Binding-site contacts:
Ligand atom P contacts residue GLY66 of chain 1.A at 3.7 Å.
Ligand atom OP1 contacts residue THR67 of chain 1.A at 3.6 Å.
Ligand atom OP2 contacts residue LYS68 of chain 1.A at 3.1 Å (salt-bridge).
Ligand atom OP2 contacts residue LYS35 of chain 1.A at 3.5 Å (salt-bridge).
Ligand atom OP3 contacts residue LYS35 of chain 1.A at 2.5 Å (salt-bridge).
Ligand atom N3 contacts residue ALA38 of chain 1.A at 3.7 Å.
Ligand atom N1 contacts residue HIS34 of chain 1.A at 4.0 Å.
Ligand atom C3' contacts residue GLY66 of chain 1.A at 3.8 Å.
Ligand atom O3' contacts residue LYS68 of chain 1.A at 3.9 Å.
Ligand atom P contacts residue ILE69 of chain 1.A at 4.0 Å.
Ligand atom P contacts residue NA1 of chain 1.I at 3.7 Å.
Ligand atom O6 contacts residue HIS34 of chain 1.A at 3.9 Å.
Ligand atom OP1 contacts residue GLY64 of chain 1.A at 2.8 Å (h-bond).
Ligand atom OP2 contacts residue GLY66 of chain 1.A at 3.9 Å.
Ligand atom OP2 contacts residue NA1 of chain 1.I at 3.9 Å.
Ligand atom OP1 contacts residue ILE69 of chain 1.A at 2.9 Å (h-bond).
Ligand atom C5' contacts residue GLY66 of chain 1.A at 3.5 Å.
Ligand atom OP1 contacts residue VAL65 of chain 1.A at 3.6 Å.
Ligand atom P contacts residue GLY64 of chain 1.A at 3.8 Å.
Ligand atom P contacts residue LYS68 of chain 1.A at 3.8 Å.
Ligand atom O3' contacts residue ILE69 of chain 1.A at 3.7 Å.
Ligand atom O5' contacts residue GLY66 of chain 1.A at 3.5 Å (h-bond).
Ligand atom OP2 contacts residue LYS68 of chain 1.A at 3.0 Å.
Ligand atom OP1 contacts residue LYS68 of chain 1.A at 3.5 Å (salt-bridge).
Ligand atom OP1 contacts residue NA1 of chain 1.I at 2.6 Å (h-bond).
Ligand atom O4' contacts residue ALA38 of chain 1.A at 3.5 Å.
Ligand atom OP1 contacts residue LEU62 of chain 1.A at 3.7 Å.
Ligand atom OP1 contacts residue LYS68 of chain 1.A at 2.7 Å (salt-bridge).
Ligand atom C3' contacts residue LYS68 of chain 1.A at 3.8 Å.
Ligand atom OP1 contacts residue GLY66 of chain 1.A at 2.9 Å (h-bond).
Ligand atom C5' contacts residue GLY64 of chain 1.A at 3.2 Å.
Ligand atom OP1 contacts residue PRO63 of chain 1.A at 3.6 Å.
Ligand atom O5' contacts residue LYS35 of chain 1.A at 4.0 Å.
Ligand atom C1' contacts residue ALA38 of chain 1.A at 4.0 Å (hydrophobic).
Ligand atom O3' contacts residue VAL65 of chain 1.A at 3.8 Å.
Ligand atom C5' contacts residue TYR39 of chain 1.A at 3.4 Å (hydrophobic).
Ligand atom P contacts residue LYS35 of chain 1.A at 3.5 Å.
Ligand atom C4' contacts residue GLY64 of chain 1.A at 3.3 Å.
Ligand atom P contacts residue LYS68 of chain 1.A at 3.4 Å.
Ligand atom O3' contacts residue GLY64 of chain 1.A at 3.5 Å.

The protein below binds the small molecule below.
Small molecule (SMILES): Cc1cn([C@H]2C[C@H](O[P](=O)(O)OC[C@H]3O[C@@H](n4ccc(N)nc4=O)C[C@@H]3O[P](=O)(O)OC[C@H]3O[C@@H](n4cnc5c(=O)nc(N)[nH]c54)C[C@@H]3O[P](=O)(O)OC[C@H]3O[C@@H](n4cnc5c(=O)nc(N)[nH]c54)C[C@@H]3O)[C@@H](CO[P](=O)(O)O[C@H]3C[C@H](n4cnc5c(=O)nc(N)[nH]c54)O[C@@H]3COP(=O)(O)O)O2)c(=O)[nH]c1=O

Sequence of chain 1.A:
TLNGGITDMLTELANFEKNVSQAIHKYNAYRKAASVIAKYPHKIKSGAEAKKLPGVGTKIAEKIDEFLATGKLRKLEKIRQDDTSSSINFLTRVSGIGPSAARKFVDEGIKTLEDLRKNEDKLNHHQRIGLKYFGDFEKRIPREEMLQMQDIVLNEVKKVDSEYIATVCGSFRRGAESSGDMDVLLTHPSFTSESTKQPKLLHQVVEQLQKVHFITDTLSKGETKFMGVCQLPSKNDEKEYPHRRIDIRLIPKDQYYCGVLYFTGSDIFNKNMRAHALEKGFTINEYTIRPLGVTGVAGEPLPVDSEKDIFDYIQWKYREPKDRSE